Sequence of chain 1.G:
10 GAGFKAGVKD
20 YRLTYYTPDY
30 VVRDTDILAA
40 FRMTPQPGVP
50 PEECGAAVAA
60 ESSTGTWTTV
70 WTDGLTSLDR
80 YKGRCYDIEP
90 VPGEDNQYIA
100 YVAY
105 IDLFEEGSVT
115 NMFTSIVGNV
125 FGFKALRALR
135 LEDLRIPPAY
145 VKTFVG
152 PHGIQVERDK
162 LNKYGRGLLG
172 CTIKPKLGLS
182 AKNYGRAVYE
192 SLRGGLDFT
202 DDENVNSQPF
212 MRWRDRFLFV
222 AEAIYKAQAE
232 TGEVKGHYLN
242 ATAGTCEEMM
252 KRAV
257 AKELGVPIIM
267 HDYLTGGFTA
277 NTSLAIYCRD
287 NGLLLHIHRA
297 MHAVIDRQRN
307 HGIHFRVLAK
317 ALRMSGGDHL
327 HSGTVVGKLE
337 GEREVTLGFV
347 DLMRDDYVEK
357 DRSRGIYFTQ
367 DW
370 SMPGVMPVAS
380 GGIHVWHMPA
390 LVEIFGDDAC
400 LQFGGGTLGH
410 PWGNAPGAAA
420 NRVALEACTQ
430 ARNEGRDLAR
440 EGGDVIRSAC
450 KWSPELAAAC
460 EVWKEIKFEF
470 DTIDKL

Binding-site contacts:
Ligand atom O4P contacts residue ARG295 of chain 1.H at 2.9 Å (salt-bridge).
Ligand atom O5 contacts residue LEU335 of chain 1.H at 3.4 Å.
Ligand atom O3 contacts residue GLU204 of chain 1.H at 2.9 Å (salt-bridge).
Ligand atom O2 contacts residue LYS175 of chain 1.H at 3.1 Å (salt-bridge).
Ligand atom O4 contacts residue GLY380 of chain 1.H at 3.3 Å.
Ligand atom O3P contacts residue GLY403 of chain 1.H at 3.0 Å (h-bond).
Ligand atom O6 contacts residue LYS334 of chain 1.H at 2.9 Å (salt-bridge).
Ligand atom C3 contacts residue MG1 of chain 1.JB at 3.1 Å.
Ligand atom O2P contacts residue THR65 of chain 1.G at 3.3 Å (h-bond).
Ligand atom O7 contacts residue GLU204 of chain 1.H at 3.2 Å (salt-bridge).
Ligand atom O1P contacts residue GLY404 of chain 1.H at 2.8 Å (h-bond).
Ligand atom C contacts residue MG1 of chain 1.JB at 3.0 Å.
Ligand atom O1P contacts residue THR65 of chain 1.G at 2.6 Å (h-bond).
Ligand atom O1P contacts residue LYS175 of chain 1.H at 3.3 Å.
Ligand atom O4 contacts residue SER379 of chain 1.H at 2.9 Å (h-bond).
Ligand atom O7 contacts residue MG1 of chain 1.JB at 2.3 Å.
Ligand atom O7 contacts residue ASP203 of chain 1.H at 3.1 Å (salt-bridge).
Ligand atom O7 contacts residue LYS177 of chain 1.H at 2.7 Å (salt-bridge).
Ligand atom C3 contacts residue KCX201 of chain 1.H at 3.2 Å.
Ligand atom O6P contacts residue ARG295 of chain 1.H at 2.8 Å (salt-bridge).
Ligand atom O5P contacts residue HIS327 of chain 1.H at 2.7 Å (h-bond).
Ligand atom O3 contacts residue MG1 of chain 1.JB at 2.3 Å.
Ligand atom C contacts residue LYS175 of chain 1.H at 3.4 Å.
Ligand atom O3 contacts residue HIS294 of chain 1.H at 2.8 Å (h-bond).
Ligand atom P1 contacts residue THR65 of chain 1.G at 3.4 Å.
Ligand atom O2P contacts residue GLY381 of chain 1.H at 2.9 Å (h-bond).
Ligand atom O6 contacts residue GLU60 of chain 1.G at 3.3 Å (salt-bridge).
Ligand atom O7 contacts residue ASN123 of chain 1.G at 3.0 Å (h-bond).
Ligand atom C2 contacts residue MG1 of chain 1.JB at 2.9 Å.
Ligand atom O1 contacts residue LYS175 of chain 1.H at 3.1 Å (salt-bridge).
Ligand atom C contacts residue ASN123 of chain 1.G at 3.4 Å.
Ligand atom O2 contacts residue ASP203 of chain 1.H at 3.4 Å (salt-bridge).
Ligand atom O5P contacts residue SER379 of chain 1.H at 3.4 Å (h-bond).
Ligand atom O2 contacts residue MG1 of chain 1.JB at 2.3 Å.
Ligand atom O2 contacts residue THR173 of chain 1.H at 3.1 Å (h-bond).
Ligand atom O7 contacts residue LYS175 of chain 1.H at 3.3 Å (salt-bridge).
Ligand atom O2P contacts residue TRP66 of chain 1.G at 3.2 Å.
Ligand atom O3 contacts residue KCX201 of chain 1.H at 2.7 Å (h-bond).
Ligand atom O2P contacts residue LYS334 of chain 1.H at 2.7 Å (salt-bridge).
Ligand atom O2 contacts residue KCX201 of chain 1.H at 3.3 Å (h-bond).

Sequence of chain 1.H:
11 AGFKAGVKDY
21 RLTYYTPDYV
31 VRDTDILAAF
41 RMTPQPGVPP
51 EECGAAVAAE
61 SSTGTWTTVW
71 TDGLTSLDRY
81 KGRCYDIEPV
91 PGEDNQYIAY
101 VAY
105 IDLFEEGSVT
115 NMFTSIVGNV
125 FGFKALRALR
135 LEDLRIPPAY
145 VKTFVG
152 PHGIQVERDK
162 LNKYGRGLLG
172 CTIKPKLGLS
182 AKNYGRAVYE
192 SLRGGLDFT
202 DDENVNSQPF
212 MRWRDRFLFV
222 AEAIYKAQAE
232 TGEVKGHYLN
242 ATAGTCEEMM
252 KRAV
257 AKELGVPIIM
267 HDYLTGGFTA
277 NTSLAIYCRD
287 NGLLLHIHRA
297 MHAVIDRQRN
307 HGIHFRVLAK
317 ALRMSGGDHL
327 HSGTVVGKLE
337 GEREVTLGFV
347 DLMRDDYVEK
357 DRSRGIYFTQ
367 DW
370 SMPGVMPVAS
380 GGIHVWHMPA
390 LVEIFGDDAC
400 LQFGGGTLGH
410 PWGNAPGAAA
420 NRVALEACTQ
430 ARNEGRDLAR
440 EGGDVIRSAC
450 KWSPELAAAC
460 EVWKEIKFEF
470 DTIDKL

The protein below binds the small molecule below.
Small molecule (SMILES): O=C(O)[C@@](O)(COP(=O)(O)O)[C@H](O)[C@H](O)COP(=O)(O)O